Binding-site contacts:
Ligand atom C2 contacts residue ILE338 of chain 3.D at 4.3 Å (hydrophobic).
Ligand atom C5 contacts residue ASN317 of chain 3.D at 3.6 Å.
Ligand atom C5 contacts residue ILE338 of chain 3.D at 3.8 Å (hydrophobic).
Ligand atom N2 contacts residue ASN317 of chain 3.D at 2.9 Å (h-bond).
Ligand atom C3 contacts residue ILE338 of chain 3.D at 4.4 Å (hydrophobic).
Ligand atom C7 contacts residue ARG451 of chain 3.D at 4.4 Å.
Ligand atom C8 contacts residue ARG451 of chain 3.D at 3.4 Å.
Ligand atom C8 contacts residue ASN317 of chain 3.D at 3.7 Å.
Ligand atom C7 contacts residue GLY452 of chain 3.D at 4.0 Å.
Ligand atom O7 contacts residue ARG451 of chain 3.D at 4.0 Å.
Ligand atom C8 contacts residue ASN318 of chain 3.D at 4.1 Å.
Ligand atom O5 contacts residue ASN317 of chain 3.D at 2.4 Å (h-bond).
Ligand atom C8 contacts residue GLY452 of chain 3.D at 3.5 Å.
Ligand atom C4 contacts residue ASN317 of chain 3.D at 4.3 Å.
Ligand atom O7 contacts residue GLY452 of chain 3.D at 4.5 Å.
Ligand atom C6 contacts residue ILE338 of chain 3.D at 3.8 Å (hydrophobic).
Ligand atom C2 contacts residue ASN317 of chain 3.D at 2.5 Å.
Ligand atom C1 contacts residue ASN317 of chain 3.D at 1.4 Å.
Ligand atom C1 contacts residue ILE338 of chain 3.D at 3.3 Å (hydrophobic).
Ligand atom N2 contacts residue GLY452 of chain 3.D at 4.4 Å.
Ligand atom C3 contacts residue ASN317 of chain 3.D at 3.9 Å.
Ligand atom O5 contacts residue ILE338 of chain 3.D at 3.5 Å.
Ligand atom C7 contacts residue ASN317 of chain 3.D at 3.9 Å.

Sequence of chain 3.D:
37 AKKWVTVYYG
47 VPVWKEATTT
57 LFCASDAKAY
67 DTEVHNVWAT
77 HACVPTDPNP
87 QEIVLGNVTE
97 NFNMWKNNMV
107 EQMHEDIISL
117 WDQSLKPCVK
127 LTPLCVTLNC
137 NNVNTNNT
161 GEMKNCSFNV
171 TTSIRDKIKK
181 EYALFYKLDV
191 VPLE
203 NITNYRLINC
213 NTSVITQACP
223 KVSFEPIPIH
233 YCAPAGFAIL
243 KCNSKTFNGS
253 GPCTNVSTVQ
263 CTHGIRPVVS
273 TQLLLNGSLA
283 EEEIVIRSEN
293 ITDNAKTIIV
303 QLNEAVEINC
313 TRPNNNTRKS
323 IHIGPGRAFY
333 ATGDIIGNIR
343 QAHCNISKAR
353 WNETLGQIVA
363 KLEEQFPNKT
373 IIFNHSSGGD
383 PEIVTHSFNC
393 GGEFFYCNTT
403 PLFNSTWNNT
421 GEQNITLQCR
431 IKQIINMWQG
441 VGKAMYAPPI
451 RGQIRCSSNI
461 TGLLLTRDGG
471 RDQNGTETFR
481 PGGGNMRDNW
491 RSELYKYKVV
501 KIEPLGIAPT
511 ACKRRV

A small-molecule ligand and the protein it binds are described below.
Small molecule (SMILES): CC(=O)N[C@H]1[C@H](O[C@H]2[C@H](O)[C@@H](NC(C)=O)CO[C@@H]2CO)O[C@H](CO)[C@@H](O)[C@@H]1O